Binding-site contacts:
Ligand atom CD2 contacts residue GLN565 of chain 8.F at 1.6 Å.
Ligand atom CZ contacts residue GLN565 of chain 8.F at 2.3 Å.
Ligand atom CE2 contacts residue GLN565 of chain 8.F at 2.0 Å.
Ligand atom CD contacts residue GLN1074 of chain 8.C at 3.5 Å.
Ligand atom O contacts residue ASN1069 of chain 8.C at 3.0 Å (h-bond).
Ligand atom CD1 contacts residue PHE1068 of chain 8.C at 3.4 Å (hydrophobic).
Ligand atom CZ contacts residue ARG1044 of chain 8.C at 3.3 Å.
Ligand atom CB contacts residue GLN565 of chain 8.F at 2.0 Å.
Ligand atom CE contacts residue GLU1228 of chain 8.NA at 3.4 Å.
Ligand atom O contacts residue GLN1074 of chain 8.C at 3.0 Å (h-bond).
Ligand atom CG2 contacts residue PHE1068 of chain 8.C at 3.6 Å (hydrophobic).
Ligand atom CG contacts residue GLN565 of chain 8.F at 1.5 Å.
Ligand atom CG1 contacts residue PHE1068 of chain 8.C at 3.4 Å (hydrophobic).
Ligand atom CB contacts residue GLN1074 of chain 8.C at 3.5 Å.
Ligand atom CD1 contacts residue GLN565 of chain 8.F at 1.2 Å.
Ligand atom CE contacts residue LYS1225 of chain 8.NA at 3.3 Å.
Ligand atom NH1 contacts residue ASP1073 of chain 8.C at 3.6 Å.
Ligand atom CA contacts residue ASN1069 of chain 8.C at 3.5 Å.
Ligand atom OG1 contacts residue ARG1049 of chain 8.C at 2.9 Å (salt-bridge).
Ligand atom CE1 contacts residue GLN565 of chain 8.F at 1.8 Å.
Ligand atom CD1 contacts residue ARG1044 of chain 8.C at 3.1 Å.
Ligand atom NH2 contacts residue ASP1073 of chain 8.C at 3.1 Å (salt-bridge).
Ligand atom CA contacts residue THR1065 of chain 8.C at 3.6 Å.
Ligand atom CD1 contacts residue ARG567 of chain 8.F at 3.4 Å.
Ligand atom CG contacts residue GLU1052 of chain 8.C at 3.2 Å.
Ligand atom C contacts residue ASN1069 of chain 8.C at 3.2 Å.
Ligand atom NZ contacts residue LYS1225 of chain 8.NA at 2.2 Å.
Ligand atom NZ contacts residue ASP1073 of chain 8.C at 3.0 Å (salt-bridge).
Ligand atom CA contacts residue GLN565 of chain 8.F at 3.1 Å.
Ligand atom O contacts residue ASN1069 of chain 8.C at 3.3 Å (h-bond).
Ligand atom O contacts residue THR1065 of chain 8.C at 3.2 Å.
Ligand atom CD1 contacts residue THR1065 of chain 8.C at 3.5 Å.
Ligand atom CB contacts residue GLU1052 of chain 8.C at 3.1 Å.
Ligand atom CE1 contacts residue ARG1044 of chain 8.C at 3.5 Å.
Ligand atom CD1 contacts residue ILE1053 of chain 8.C at 3.4 Å (hydrophobic).
Ligand atom N contacts residue ASN1069 of chain 8.C at 2.9 Å (h-bond).
Ligand atom CG contacts residue ILE1045 of chain 8.C at 3.5 Å (hydrophobic).
Ligand atom N contacts residue GLN1074 of chain 8.C at 3.2 Å (h-bond).
Ligand atom NH1 contacts residue ASN1069 of chain 8.C at 2.8 Å (h-bond).
Ligand atom N contacts residue THR1065 of chain 8.C at 3.2 Å (h-bond).

Sequence of chain 8.F:
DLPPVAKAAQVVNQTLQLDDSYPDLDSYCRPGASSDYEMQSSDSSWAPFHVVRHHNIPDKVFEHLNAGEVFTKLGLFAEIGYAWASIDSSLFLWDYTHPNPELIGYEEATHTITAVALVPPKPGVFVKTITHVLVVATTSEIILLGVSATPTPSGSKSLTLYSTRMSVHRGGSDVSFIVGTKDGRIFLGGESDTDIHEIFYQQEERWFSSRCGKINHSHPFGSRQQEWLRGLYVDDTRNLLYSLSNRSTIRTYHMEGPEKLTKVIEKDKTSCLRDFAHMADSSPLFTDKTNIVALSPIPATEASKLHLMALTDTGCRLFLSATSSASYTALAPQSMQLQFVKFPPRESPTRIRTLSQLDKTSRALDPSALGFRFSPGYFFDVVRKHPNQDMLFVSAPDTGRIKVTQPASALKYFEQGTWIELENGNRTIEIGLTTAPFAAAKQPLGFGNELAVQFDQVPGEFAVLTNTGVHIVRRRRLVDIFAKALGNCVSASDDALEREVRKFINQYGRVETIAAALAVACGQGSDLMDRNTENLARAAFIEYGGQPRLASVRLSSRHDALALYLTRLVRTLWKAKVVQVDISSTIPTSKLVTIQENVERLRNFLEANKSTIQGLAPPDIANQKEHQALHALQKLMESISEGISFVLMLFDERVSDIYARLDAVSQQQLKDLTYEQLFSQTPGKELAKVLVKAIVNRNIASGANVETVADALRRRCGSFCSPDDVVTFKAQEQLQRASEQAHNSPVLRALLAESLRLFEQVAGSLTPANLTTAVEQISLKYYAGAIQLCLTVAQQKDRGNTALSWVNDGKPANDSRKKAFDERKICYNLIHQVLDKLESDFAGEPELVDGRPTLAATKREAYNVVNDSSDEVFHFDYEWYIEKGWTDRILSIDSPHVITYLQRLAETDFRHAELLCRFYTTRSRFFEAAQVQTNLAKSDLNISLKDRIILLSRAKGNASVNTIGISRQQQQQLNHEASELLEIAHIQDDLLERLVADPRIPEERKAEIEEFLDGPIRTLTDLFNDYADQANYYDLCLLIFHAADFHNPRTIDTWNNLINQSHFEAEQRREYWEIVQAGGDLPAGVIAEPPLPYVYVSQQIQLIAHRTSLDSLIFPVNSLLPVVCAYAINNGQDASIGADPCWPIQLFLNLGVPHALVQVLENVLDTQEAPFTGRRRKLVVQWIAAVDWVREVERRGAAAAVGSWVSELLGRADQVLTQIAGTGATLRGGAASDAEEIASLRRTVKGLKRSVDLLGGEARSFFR

Sequence of chain 8.NA:
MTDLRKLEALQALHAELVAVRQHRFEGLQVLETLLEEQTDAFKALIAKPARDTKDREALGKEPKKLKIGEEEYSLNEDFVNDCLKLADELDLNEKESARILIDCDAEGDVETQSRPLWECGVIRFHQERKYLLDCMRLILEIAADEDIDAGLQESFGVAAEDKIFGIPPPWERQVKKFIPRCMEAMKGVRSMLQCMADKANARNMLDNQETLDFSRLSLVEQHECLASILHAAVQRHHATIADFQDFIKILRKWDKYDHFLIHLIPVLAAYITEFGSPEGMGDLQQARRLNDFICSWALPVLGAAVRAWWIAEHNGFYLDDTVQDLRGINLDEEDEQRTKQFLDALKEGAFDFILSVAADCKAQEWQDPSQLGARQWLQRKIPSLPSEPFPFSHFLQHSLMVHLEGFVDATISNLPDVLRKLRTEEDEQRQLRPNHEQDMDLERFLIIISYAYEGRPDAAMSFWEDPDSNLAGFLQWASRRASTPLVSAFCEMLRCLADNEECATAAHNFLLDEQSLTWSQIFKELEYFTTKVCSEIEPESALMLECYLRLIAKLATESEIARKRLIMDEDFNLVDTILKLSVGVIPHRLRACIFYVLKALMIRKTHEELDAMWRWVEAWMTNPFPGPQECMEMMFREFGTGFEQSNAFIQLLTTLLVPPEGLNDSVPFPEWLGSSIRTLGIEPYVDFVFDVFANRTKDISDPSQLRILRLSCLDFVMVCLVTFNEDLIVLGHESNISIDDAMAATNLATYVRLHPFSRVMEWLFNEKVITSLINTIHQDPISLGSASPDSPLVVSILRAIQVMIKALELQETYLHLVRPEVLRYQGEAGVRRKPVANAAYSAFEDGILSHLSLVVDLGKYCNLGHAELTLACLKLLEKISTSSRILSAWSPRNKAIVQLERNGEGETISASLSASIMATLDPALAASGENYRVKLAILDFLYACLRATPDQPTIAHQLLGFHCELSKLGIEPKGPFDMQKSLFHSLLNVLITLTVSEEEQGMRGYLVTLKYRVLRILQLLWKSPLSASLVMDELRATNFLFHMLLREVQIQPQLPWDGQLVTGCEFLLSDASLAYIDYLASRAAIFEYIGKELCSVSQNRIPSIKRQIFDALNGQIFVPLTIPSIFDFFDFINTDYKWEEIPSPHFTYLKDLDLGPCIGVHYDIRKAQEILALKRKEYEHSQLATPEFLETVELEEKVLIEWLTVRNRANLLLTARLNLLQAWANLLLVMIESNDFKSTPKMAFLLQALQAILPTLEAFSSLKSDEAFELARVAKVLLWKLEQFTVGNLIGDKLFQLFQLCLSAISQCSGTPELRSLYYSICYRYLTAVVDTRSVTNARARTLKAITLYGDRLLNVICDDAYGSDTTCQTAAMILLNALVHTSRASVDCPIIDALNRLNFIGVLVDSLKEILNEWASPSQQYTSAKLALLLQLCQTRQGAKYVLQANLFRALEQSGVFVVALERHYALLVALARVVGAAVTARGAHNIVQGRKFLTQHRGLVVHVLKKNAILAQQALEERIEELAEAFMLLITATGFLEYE

This small molecule binds to this protein.
Small molecule (SMILES): CC[C@H](C)[C@H](NC(=O)[C@@H](NC(=O)[C@H](CC(C)C)NC(=O)[C@@H](N)CCCCN)C(C)C)C(=O)N[C@@H](CC(N)=O)C(=O)N[C@@H](CCCCN)C(=O)N[C@@H](CC(=O)O)C(=O)N[C@@H](CCSC)C(=O)N[C@@H](CCCN=C(N)N)C(=O)N[C@H](C(=O)N[C@@H](CC(=O)O)C(=O)N[C@@H](CC(C)C)C(=O)N[C@@H](Cc1ccccc1)C(=O)N[C@@H](CO)C(=O)N1CCC[C@H]1C(=O)N1CCC[C@H]1C(=O)N[C@H](C=O)CC(N)=O)[C@@H](C)O

Sequence of chain 8.C:
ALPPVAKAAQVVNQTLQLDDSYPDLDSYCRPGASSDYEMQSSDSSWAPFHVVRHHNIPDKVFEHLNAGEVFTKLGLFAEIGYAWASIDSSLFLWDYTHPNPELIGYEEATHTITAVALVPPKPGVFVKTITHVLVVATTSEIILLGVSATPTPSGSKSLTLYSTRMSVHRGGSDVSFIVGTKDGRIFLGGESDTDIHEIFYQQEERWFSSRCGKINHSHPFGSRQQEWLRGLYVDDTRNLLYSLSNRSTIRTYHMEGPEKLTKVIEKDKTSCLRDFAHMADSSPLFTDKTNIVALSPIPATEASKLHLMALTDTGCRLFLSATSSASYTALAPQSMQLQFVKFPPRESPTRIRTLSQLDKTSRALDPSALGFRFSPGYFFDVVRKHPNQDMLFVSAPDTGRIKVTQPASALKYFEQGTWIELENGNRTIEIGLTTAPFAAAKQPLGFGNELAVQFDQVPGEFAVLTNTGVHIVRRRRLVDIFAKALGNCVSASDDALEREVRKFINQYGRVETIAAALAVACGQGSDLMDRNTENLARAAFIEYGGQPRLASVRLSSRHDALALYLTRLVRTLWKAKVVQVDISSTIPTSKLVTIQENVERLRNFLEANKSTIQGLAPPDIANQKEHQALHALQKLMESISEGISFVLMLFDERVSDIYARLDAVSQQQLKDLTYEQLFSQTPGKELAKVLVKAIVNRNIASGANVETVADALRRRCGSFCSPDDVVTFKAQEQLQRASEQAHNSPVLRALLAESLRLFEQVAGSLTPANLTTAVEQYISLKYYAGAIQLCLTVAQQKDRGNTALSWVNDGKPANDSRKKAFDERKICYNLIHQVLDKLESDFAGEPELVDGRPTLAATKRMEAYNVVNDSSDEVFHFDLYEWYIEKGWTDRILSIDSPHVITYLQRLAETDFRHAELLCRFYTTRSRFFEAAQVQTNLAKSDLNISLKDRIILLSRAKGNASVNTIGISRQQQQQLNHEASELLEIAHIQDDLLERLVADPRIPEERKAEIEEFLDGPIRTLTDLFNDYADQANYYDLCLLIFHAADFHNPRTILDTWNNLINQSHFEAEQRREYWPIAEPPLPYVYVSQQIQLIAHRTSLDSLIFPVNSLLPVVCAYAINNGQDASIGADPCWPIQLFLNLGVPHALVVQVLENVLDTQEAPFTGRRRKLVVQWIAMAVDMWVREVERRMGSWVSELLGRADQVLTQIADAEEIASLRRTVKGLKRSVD